Sequence of chain 1.A:
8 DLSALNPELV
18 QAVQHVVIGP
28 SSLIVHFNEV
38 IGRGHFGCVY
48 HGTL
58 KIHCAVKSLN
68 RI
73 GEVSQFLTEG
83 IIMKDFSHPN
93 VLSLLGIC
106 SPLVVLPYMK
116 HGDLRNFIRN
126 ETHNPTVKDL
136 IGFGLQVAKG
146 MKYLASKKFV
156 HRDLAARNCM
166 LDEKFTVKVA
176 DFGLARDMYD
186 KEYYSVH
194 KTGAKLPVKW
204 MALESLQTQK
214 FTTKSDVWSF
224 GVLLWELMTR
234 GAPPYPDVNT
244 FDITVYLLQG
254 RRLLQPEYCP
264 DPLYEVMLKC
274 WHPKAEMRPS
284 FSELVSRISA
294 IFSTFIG

Binding-site contacts:
Ligand atom N5 contacts residue MET114 of chain 1.A at 3.2 Å (h-bond).
Ligand atom C5 contacts residue ASP118 of chain 1.A at 3.8 Å.
Ligand atom N1 contacts residue TYR184 of chain 1.A at 3.7 Å.
Ligand atom C10 contacts residue TYR184 of chain 1.A at 3.6 Å (hydrophobic).
Ligand atom C15 contacts residue PRO112 of chain 1.A at 3.3 Å (hydrophobic).
Ligand atom C16 contacts residue MET165 of chain 1.A at 3.5 Å (hydrophobic).
Ligand atom C17 contacts residue MET165 of chain 1.A at 3.5 Å (hydrophobic).
Ligand atom C4 contacts residue TYR184 of chain 1.A at 3.6 Å (hydrophobic).
Ligand atom N2 contacts residue TYR184 of chain 1.A at 3.5 Å.
Ligand atom C15 contacts residue ALA62 of chain 1.A at 3.5 Å (hydrophobic).
Ligand atom C7 contacts residue TYR184 of chain 1.A at 3.6 Å (hydrophobic).
Ligand atom C8 contacts residue TYR184 of chain 1.A at 3.6 Å (hydrophobic).
Ligand atom N3 contacts residue ALA175 of chain 1.A at 3.4 Å.
Ligand atom N2 contacts residue MET165 of chain 1.A at 3.6 Å (h-bond).
Ligand atom C11 contacts residue TYR184 of chain 1.A at 3.5 Å (hydrophobic).
Ligand atom C20 contacts residue ILE38 of chain 1.A at 3.6 Å (hydrophobic).
Ligand atom C14 contacts residue ALA62 of chain 1.A at 3.7 Å (hydrophobic).
Ligand atom C22 contacts residue TYR113 of chain 1.A at 3.3 Å (hydrophobic).
Ligand atom C10 contacts residue ASP176 of chain 1.A at 3.8 Å.
Ligand atom N4 contacts residue TYR184 of chain 1.A at 3.8 Å.
Ligand atom N1 contacts residue MET165 of chain 1.A at 3.8 Å.
Ligand atom C22 contacts residue MET114 of chain 1.A at 3.5 Å (hydrophobic).
Ligand atom C6 contacts residue ASP118 of chain 1.A at 3.6 Å.
Ligand atom C8 contacts residue ARG162 of chain 1.A at 3.2 Å.
Ligand atom C9 contacts residue ASP176 of chain 1.A at 3.8 Å.
Ligand atom N5 contacts residue PRO112 of chain 1.A at 3.8 Å.
Ligand atom C10 contacts residue MET165 of chain 1.A at 3.7 Å (hydrophobic).
Ligand atom C12 contacts residue TYR184 of chain 1.A at 3.6 Å (hydrophobic).
Ligand atom C19 contacts residue ILE38 of chain 1.A at 3.6 Å (hydrophobic).
Ligand atom C15 contacts residue MET114 of chain 1.A at 3.8 Å (hydrophobic).
Ligand atom C18 contacts residue MET114 of chain 1.A at 3.4 Å (hydrophobic).
Ligand atom C5 contacts residue TYR184 of chain 1.A at 3.5 Å (hydrophobic).
Ligand atom C5 contacts residue ARG162 of chain 1.A at 3.3 Å.
Ligand atom C3 contacts residue TYR184 of chain 1.A at 3.9 Å (hydrophobic).
Ligand atom N5 contacts residue ALA62 of chain 1.A at 3.6 Å.
Ligand atom N3 contacts residue ASP176 of chain 1.A at 3.1 Å (salt-bridge).
Ligand atom C10 contacts residue ALA175 of chain 1.A at 3.9 Å (hydrophobic).
Ligand atom O1 contacts residue VAL46 of chain 1.A at 3.6 Å.
Ligand atom N4 contacts residue ALA180 of chain 1.A at 3.7 Å.
Ligand atom C14 contacts residue MET165 of chain 1.A at 3.8 Å (hydrophobic).

The small molecule below binds the protein below.
Small molecule (SMILES): COc1ccc2c(OCc3nnc4ccc(-c5ccccc5)nn34)ccnc2c1